Sequence of chain 2.A:
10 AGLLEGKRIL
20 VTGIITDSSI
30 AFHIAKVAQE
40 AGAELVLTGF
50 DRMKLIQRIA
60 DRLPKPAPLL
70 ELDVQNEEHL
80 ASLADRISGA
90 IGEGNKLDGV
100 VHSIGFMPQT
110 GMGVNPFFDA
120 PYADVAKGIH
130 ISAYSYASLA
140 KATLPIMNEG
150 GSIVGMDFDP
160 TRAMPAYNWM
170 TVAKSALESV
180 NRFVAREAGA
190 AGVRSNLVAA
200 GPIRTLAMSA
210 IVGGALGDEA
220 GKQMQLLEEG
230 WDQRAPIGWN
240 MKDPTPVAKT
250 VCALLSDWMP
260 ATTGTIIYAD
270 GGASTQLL

Binding-site contacts:
Ligand atom O contacts residue TYR166 of chain 2.A at 2.5 Å (h-bond).
Ligand atom C3 contacts residue PHE157 of chain 2.A at 4.0 Å (hydrophobic).
Ligand atom C15 contacts residue MET169 of chain 2.A at 3.9 Å (hydrophobic).
Ligand atom O contacts residue NAD1 of chain 2.C at 2.4 Å (h-bond).
Ligand atom C contacts residue TYR166 of chain 2.A at 3.2 Å (hydrophobic).
Ligand atom O contacts residue LYS173 of chain 2.A at 3.9 Å.
Ligand atom C contacts residue NAD1 of chain 2.C at 3.4 Å.
Ligand atom O1 contacts residue NAD1 of chain 2.C at 3.9 Å.
Ligand atom C15 contacts residue GLY104 of chain 2.A at 3.7 Å.
Ligand atom C2 contacts residue TYR166 of chain 2.A at 4.2 Å (hydrophobic).
Ligand atom C11 contacts residue TYR166 of chain 2.A at 3.4 Å (hydrophobic).
Ligand atom C14 contacts residue NAD1 of chain 2.C at 3.7 Å.
Ligand atom C17 contacts residue NAD1 of chain 2.C at 3.5 Å.
Ligand atom N contacts residue NAD1 of chain 2.C at 3.4 Å (h-bond).
Ligand atom C8 contacts residue ALA165 of chain 2.A at 4.0 Å (hydrophobic).
Ligand atom C10 contacts residue TYR166 of chain 2.A at 3.7 Å (hydrophobic).
Ligand atom C6 contacts residue MET223 of chain 2.A at 3.8 Å (hydrophobic).
Ligand atom C9 contacts residue PHE157 of chain 2.A at 4.1 Å (hydrophobic).
Ligand atom C4 contacts residue MET207 of chain 2.A at 3.8 Å (hydrophobic).
Ligand atom C3 contacts residue NAD1 of chain 2.C at 3.3 Å.
Ligand atom C1 contacts residue PHE157 of chain 2.A at 4.0 Å (hydrophobic).
Ligand atom N contacts residue MET207 of chain 2.A at 3.5 Å (h-bond).
Ligand atom C16 contacts residue PHE105 of chain 2.A at 3.9 Å (hydrophobic).
Ligand atom O1 contacts residue MET207 of chain 2.A at 3.9 Å.
Ligand atom C13 contacts residue NAD1 of chain 2.C at 3.5 Å.
Ligand atom C1 contacts residue NAD1 of chain 2.C at 3.5 Å.
Ligand atom C5 contacts residue MET207 of chain 2.A at 3.9 Å (hydrophobic).
Ligand atom C14 contacts residue MET169 of chain 2.A at 3.9 Å (hydrophobic).
Ligand atom C5 contacts residue PHE157 of chain 2.A at 3.9 Å (hydrophobic).
Ligand atom C1 contacts residue TYR166 of chain 2.A at 3.4 Å (hydrophobic).
Ligand atom C15 contacts residue PHE105 of chain 2.A at 3.8 Å (hydrophobic).
Ligand atom C17 contacts residue GLY104 of chain 2.A at 4.0 Å.
Ligand atom C3 contacts residue MET207 of chain 2.A at 4.1 Å (hydrophobic).
Ligand atom C16 contacts residue GLY104 of chain 2.A at 3.1 Å.
Ligand atom O contacts residue MET169 of chain 2.A at 4.1 Å.
Ligand atom C12 contacts residue NAD1 of chain 2.C at 3.8 Å.
Ligand atom C19 contacts residue NAD1 of chain 2.C at 3.7 Å.
Ligand atom C18 contacts residue NAD1 of chain 2.C at 3.6 Å.
Ligand atom C2 contacts residue NAD1 of chain 2.C at 3.3 Å.
Ligand atom C9 contacts residue MET163 of chain 2.A at 3.7 Å (hydrophobic).

This small molecule binds to this protein.
Small molecule (SMILES): CC1(C)CCC(Cc2cc(O)c(-c3ccccc3)c(=O)[nH]2)CC1